The small molecule below binds the protein below.
Small molecule (SMILES): CC(=O)N[C@@H]1[C@@H](O)[C@H](O)[C@@H](CO)O[C@H]1O

Sequence of chain 3.B:
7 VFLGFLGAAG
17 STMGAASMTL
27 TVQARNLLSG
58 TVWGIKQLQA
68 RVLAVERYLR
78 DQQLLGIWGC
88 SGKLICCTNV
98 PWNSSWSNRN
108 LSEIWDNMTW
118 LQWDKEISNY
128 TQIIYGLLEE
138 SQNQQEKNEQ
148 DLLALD

Binding-site contacts:
Ligand atom C3 contacts residue ASN100 of chain 3.B at 3.8 Å.
Ligand atom C5 contacts residue ASN100 of chain 3.B at 3.7 Å.
Ligand atom O5 contacts residue ASN100 of chain 3.B at 2.4 Å (h-bond).
Ligand atom C6 contacts residue SER102 of chain 3.B at 4.0 Å.
Ligand atom O6 contacts residue SER102 of chain 3.B at 3.4 Å.
Ligand atom N2 contacts residue ASN100 of chain 3.B at 2.9 Å (h-bond).
Ligand atom O5 contacts residue SER102 of chain 3.B at 2.8 Å (h-bond).
Ligand atom C4 contacts residue ASN100 of chain 3.B at 4.2 Å.
Ligand atom C2 contacts residue ASN100 of chain 3.B at 2.5 Å.
Ligand atom O7 contacts residue ASN100 of chain 3.B at 4.4 Å.
Ligand atom C1 contacts residue ASN100 of chain 3.B at 1.4 Å.
Ligand atom C7 contacts residue ASN100 of chain 3.B at 3.9 Å.
Ligand atom C5 contacts residue SER102 of chain 3.B at 3.9 Å.
Ligand atom C1 contacts residue SER102 of chain 3.B at 3.3 Å.